The protein below binds the small molecule below.
Small molecule (SMILES): CC(=O)N[C@@H]1[C@@H](O)[C@H](O)[C@@H](CO)O[C@H]1O

Binding-site contacts:
Ligand atom C1 contacts residue ASN332 of chain 1.G at 1.4 Å.
Ligand atom C4 contacts residue ASN332 of chain 1.G at 4.2 Å.
Ligand atom O7 contacts residue ASN332 of chain 1.G at 3.3 Å (h-bond).
Ligand atom C8 contacts residue ASN332 of chain 1.G at 4.4 Å.
Ligand atom C2 contacts residue ASP333 of chain 1.G at 4.1 Å.
Ligand atom O5 contacts residue ASN332 of chain 1.G at 2.4 Å (h-bond).
Ligand atom C5 contacts residue ASN332 of chain 1.G at 3.7 Å.
Ligand atom N2 contacts residue ASN332 of chain 1.G at 2.9 Å (h-bond).
Ligand atom C3 contacts residue ASN332 of chain 1.G at 3.8 Å.
Ligand atom C7 contacts residue ASN332 of chain 1.G at 3.3 Å.
Ligand atom C2 contacts residue ASN332 of chain 1.G at 2.4 Å.
Ligand atom C6 contacts residue PRO306 of chain 1.G at 3.8 Å (hydrophobic).
Ligand atom C5 contacts residue PRO306 of chain 1.G at 4.4 Å (hydrophobic).
Ligand atom C4 contacts residue PRO306 of chain 1.G at 4.5 Å (hydrophobic).
Ligand atom O6 contacts residue PRO306 of chain 1.G at 4.3 Å.
Ligand atom O7 contacts residue ASP333 of chain 1.G at 3.9 Å.
Ligand atom O5 contacts residue PRO306 of chain 1.G at 4.3 Å.

Sequence of chain 1.G:
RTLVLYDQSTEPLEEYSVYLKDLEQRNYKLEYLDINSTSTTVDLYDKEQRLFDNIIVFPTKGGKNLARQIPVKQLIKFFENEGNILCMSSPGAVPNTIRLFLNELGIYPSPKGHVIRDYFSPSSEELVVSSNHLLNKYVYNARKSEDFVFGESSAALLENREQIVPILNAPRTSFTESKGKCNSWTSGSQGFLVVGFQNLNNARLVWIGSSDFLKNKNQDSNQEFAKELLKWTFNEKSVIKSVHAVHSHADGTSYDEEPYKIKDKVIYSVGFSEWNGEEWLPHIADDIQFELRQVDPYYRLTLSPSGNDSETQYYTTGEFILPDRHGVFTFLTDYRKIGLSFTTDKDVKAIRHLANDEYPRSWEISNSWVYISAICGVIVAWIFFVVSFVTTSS